A small-molecule ligand and the protein it binds are described below.
Small molecule (SMILES): COc1ccc2c(c1)N(CCC/C=C/c1cccc3c1N[C@H](C)CC(=O)N3)CCC2

Binding-site contacts:
Ligand atom N3 contacts residue ILE44 of chain 1.B at 4.0 Å.
Ligand atom C21 contacts residue LEU42 of chain 1.B at 4.0 Å (hydrophobic).
Ligand atom C25 contacts residue VAL37 of chain 1.B at 4.2 Å (hydrophobic).
Ligand atom C15 contacts residue LEU42 of chain 1.B at 3.9 Å (hydrophobic).
Ligand atom C23 contacts residue TYR47 of chain 1.B at 4.2 Å (hydrophobic).
Ligand atom C24 contacts residue TYR47 of chain 1.B at 4.2 Å (hydrophobic).
Ligand atom C22 contacts residue PRO32 of chain 1.B at 3.5 Å (hydrophobic).
Ligand atom C24 contacts residue ASN90 of chain 1.B at 3.5 Å.
Ligand atom C14 contacts residue PRO32 of chain 1.B at 3.7 Å (hydrophobic).
Ligand atom C17 contacts residue LEU42 of chain 1.B at 4.0 Å (hydrophobic).
Ligand atom C10 contacts residue LEU42 of chain 1.B at 3.5 Å (hydrophobic).
Ligand atom N2 contacts residue VAL96 of chain 1.B at 4.1 Å.
Ligand atom O2 contacts residue ASN90 of chain 1.B at 2.8 Å (h-bond).
Ligand atom N3 contacts residue ASN90 of chain 1.B at 2.8 Å (h-bond).
Ligand atom C16 contacts residue VAL96 of chain 1.B at 4.2 Å (hydrophobic).
Ligand atom C19 contacts residue VAL96 of chain 1.B at 4.0 Å (hydrophobic).
Ligand atom C25 contacts residue PRO32 of chain 1.B at 3.2 Å (hydrophobic).
Ligand atom O2 contacts residue VAL96 of chain 1.B at 4.3 Å.
Ligand atom N3 contacts residue VAL96 of chain 1.B at 3.8 Å.
Ligand atom C13 contacts residue PRO32 of chain 1.B at 3.5 Å (hydrophobic).
Ligand atom C18 contacts residue ASN90 of chain 1.B at 3.8 Å.
Ligand atom C19 contacts residue ILE44 of chain 1.B at 4.0 Å (hydrophobic).
Ligand atom C17 contacts residue VAL96 of chain 1.B at 3.7 Å (hydrophobic).
Ligand atom C19 contacts residue ASN90 of chain 1.B at 3.9 Å.
Ligand atom C25 contacts residue PHE33 of chain 1.B at 4.2 Å (hydrophobic).
Ligand atom O2 contacts residue TYR47 of chain 1.B at 3.7 Å.
Ligand atom C16 contacts residue LEU42 of chain 1.B at 3.7 Å (hydrophobic).
Ligand atom C24 contacts residue ILE44 of chain 1.B at 3.9 Å (hydrophobic).
Ligand atom O2 contacts residue ALA86 of chain 1.B at 4.2 Å.
Ligand atom C15 contacts residue PRO32 of chain 1.B at 3.7 Å (hydrophobic).
Ligand atom C23 contacts residue VAL37 of chain 1.B at 3.7 Å (hydrophobic).
Ligand atom C13 contacts residue LEU31 of chain 1.B at 3.5 Å (hydrophobic).
Ligand atom C23 contacts residue LEU42 of chain 1.B at 4.2 Å (hydrophobic).
Ligand atom C18 contacts residue VAL96 of chain 1.B at 3.6 Å (hydrophobic).
Ligand atom O2 contacts residue TYR89 of chain 1.B at 4.0 Å.
Ligand atom C18 contacts residue ILE44 of chain 1.B at 4.1 Å (hydrophobic).
Ligand atom C23 contacts residue ILE44 of chain 1.B at 3.8 Å (hydrophobic).
Ligand atom C22 contacts residue LEU42 of chain 1.B at 4.3 Å (hydrophobic).
Ligand atom N2 contacts residue PRO32 of chain 1.B at 3.4 Å (h-bond).
Ligand atom C22 contacts residue VAL37 of chain 1.B at 4.0 Å (hydrophobic).

Sequence of chain 1.B:
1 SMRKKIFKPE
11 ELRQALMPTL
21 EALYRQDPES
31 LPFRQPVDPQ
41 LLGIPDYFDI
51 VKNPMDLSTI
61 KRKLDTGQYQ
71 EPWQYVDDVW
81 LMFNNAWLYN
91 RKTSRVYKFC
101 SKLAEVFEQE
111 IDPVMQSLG